Sequence of chain 1.A:
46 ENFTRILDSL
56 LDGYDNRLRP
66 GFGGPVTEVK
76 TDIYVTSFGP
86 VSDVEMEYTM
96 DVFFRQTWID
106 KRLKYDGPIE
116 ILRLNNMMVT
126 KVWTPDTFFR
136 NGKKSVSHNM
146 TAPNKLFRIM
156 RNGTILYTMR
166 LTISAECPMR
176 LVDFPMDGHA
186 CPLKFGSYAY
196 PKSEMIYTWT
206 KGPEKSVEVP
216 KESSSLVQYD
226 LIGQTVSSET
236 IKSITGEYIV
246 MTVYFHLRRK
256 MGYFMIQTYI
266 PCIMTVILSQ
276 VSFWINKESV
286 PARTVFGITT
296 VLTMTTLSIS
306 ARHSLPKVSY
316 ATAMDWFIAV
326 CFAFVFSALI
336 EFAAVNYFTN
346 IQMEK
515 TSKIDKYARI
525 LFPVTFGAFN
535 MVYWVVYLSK

Sequence of chain 1.C:
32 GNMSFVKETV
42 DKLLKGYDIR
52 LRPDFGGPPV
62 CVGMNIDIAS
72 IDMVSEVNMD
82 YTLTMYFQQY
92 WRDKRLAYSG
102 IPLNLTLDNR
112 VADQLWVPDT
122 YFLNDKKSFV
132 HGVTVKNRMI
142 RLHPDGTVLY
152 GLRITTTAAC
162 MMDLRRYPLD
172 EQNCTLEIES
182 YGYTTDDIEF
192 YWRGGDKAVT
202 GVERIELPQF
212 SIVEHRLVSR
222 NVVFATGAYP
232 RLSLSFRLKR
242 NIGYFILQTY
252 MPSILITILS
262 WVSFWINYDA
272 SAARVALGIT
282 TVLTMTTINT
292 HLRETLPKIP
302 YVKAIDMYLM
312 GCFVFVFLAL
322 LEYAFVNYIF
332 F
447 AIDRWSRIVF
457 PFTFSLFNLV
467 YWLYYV

Binding-site contacts:
Ligand atom C7 contacts residue THR125 of chain 1.A at 4.3 Å.
Ligand atom C8 contacts residue MET122 of chain 1.A at 3.7 Å (hydrophobic).
Ligand atom C3 contacts residue ASN144 of chain 1.A at 3.8 Å.
Ligand atom O7 contacts residue THR125 of chain 1.A at 3.9 Å.
Ligand atom O5 contacts residue PRO148 of chain 1.A at 3.7 Å.
Ligand atom C6 contacts residue PRO148 of chain 1.A at 3.8 Å (hydrophobic).
Ligand atom C8 contacts residue ASN144 of chain 1.A at 4.3 Å.
Ligand atom C5 contacts residue PRO148 of chain 1.A at 3.7 Å (hydrophobic).
Ligand atom C5 contacts residue ASN144 of chain 1.A at 3.7 Å.
Ligand atom C1 contacts residue ASN144 of chain 1.A at 1.4 Å.
Ligand atom C4 contacts residue ASN144 of chain 1.A at 4.2 Å.
Ligand atom C2 contacts residue ASN144 of chain 1.A at 2.5 Å.
Ligand atom O7 contacts residue ASN144 of chain 1.A at 3.2 Å (h-bond).
Ligand atom O5 contacts residue ASN144 of chain 1.A at 2.4 Å (h-bond).
Ligand atom O6 contacts residue ASP114 of chain 1.C at 3.6 Å.
Ligand atom C7 contacts residue ASN144 of chain 1.A at 3.2 Å.
Ligand atom C8 contacts residue THR125 of chain 1.A at 3.8 Å.
Ligand atom C1 contacts residue PRO148 of chain 1.A at 4.2 Å (hydrophobic).
Ligand atom N2 contacts residue ASN144 of chain 1.A at 2.9 Å (h-bond).

The small molecule below binds the protein below.
Small molecule (SMILES): CC(=O)N[C@H]1[C@H](O[C@H]2[C@H](O)[C@@H](NC(C)=O)CO[C@@H]2CO)O[C@H](CO)[C@@H](O[C@@H]2O[C@H](CO[C@H]3O[C@H](CO)[C@@H](O)[C@H](O)[C@@H]3O)[C@@H](O)[C@H](O[C@H]3O[C@H](CO)[C@@H](O)[C@H](O)[C@@H]3O)[C@@H]2O)[C@@H]1O